Sequence of chain 1.A:
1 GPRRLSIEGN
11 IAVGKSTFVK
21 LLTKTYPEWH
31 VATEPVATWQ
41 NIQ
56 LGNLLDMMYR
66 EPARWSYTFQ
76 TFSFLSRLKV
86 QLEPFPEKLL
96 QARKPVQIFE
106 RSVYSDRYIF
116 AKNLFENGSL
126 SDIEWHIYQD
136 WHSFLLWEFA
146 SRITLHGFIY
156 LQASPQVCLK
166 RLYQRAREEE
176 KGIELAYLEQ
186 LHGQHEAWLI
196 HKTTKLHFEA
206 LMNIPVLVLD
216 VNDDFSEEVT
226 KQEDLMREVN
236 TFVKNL

This protein binds this small molecule.
Small molecule (SMILES): Nc1ncnc2c1ncn2[C@H]1C[C@H](O)[C@@H](CO[P](=O)(O)O[P](=O)(O)OP(=O)(O)O)O1

Binding-site contacts:
Ligand atom O1B contacts residue ARG170 of chain 1.A at 3.2 Å (salt-bridge).
Ligand atom O3B contacts residue ARG170 of chain 1.A at 3.1 Å (salt-bridge).
Ligand atom PA contacts residue VAL36 of chain 1.A at 3.4 Å.
Ligand atom C6 contacts residue PHE115 of chain 1.A at 3.1 Å (hydrophobic).
Ligand atom O3' contacts residue TYR64 of chain 1.A at 2.5 Å (h-bond).
Ligand atom N3 contacts residue PHE74 of chain 1.A at 3.5 Å.
Ligand atom O2G contacts residue ARG172 of chain 1.A at 3.3 Å (salt-bridge).
Ligand atom N6 contacts residue ARG82 of chain 1.A at 2.8 Å (salt-bridge).
Ligand atom PG contacts residue SER16 of chain 1.A at 3.2 Å.
Ligand atom O1A contacts residue VAL36 of chain 1.A at 3.2 Å.
Ligand atom C2 contacts residue PHE74 of chain 1.A at 3.3 Å (hydrophobic).
Ligand atom PB contacts residue ARG106 of chain 1.A at 3.4 Å.
Ligand atom N1 contacts residue GLN75 of chain 1.A at 3.1 Å (h-bond).
Ligand atom C6 contacts residue GLN75 of chain 1.A at 3.3 Å.
Ligand atom O3' contacts residue GLU175 of chain 1.A at 2.8 Å (salt-bridge).
Ligand atom O1B contacts residue ALA12 of chain 1.A at 2.7 Å (h-bond).
Ligand atom N7 contacts residue ARG82 of chain 1.A at 3.0 Å (salt-bridge).
Ligand atom O1G contacts residue LYS15 of chain 1.A at 3.4 Å (salt-bridge).
Ligand atom O3A contacts residue ARG106 of chain 1.A at 3.1 Å (salt-bridge).
Ligand atom C3' contacts residue GLU175 of chain 1.A at 3.4 Å.
Ligand atom O5' contacts residue VAL36 of chain 1.A at 3.3 Å.
Ligand atom O2G contacts residue SER16 of chain 1.A at 2.8 Å (h-bond).
Ligand atom C5 contacts residue PHE115 of chain 1.A at 3.5 Å (hydrophobic).
Ligand atom C3' contacts residue TYR64 of chain 1.A at 3.3 Å (hydrophobic).
Ligand atom C2' contacts residue TYR64 of chain 1.A at 3.2 Å (hydrophobic).
Ligand atom O3B contacts residue ARG172 of chain 1.A at 3.5 Å (salt-bridge).
Ligand atom O1G contacts residue SER16 of chain 1.A at 2.9 Å (h-bond).
Ligand atom O1A contacts residue LYS15 of chain 1.A at 3.0 Å (salt-bridge).
Ligand atom O1B contacts residue ILE11 of chain 1.A at 3.1 Å.
Ligand atom O3G contacts residue SER16 of chain 1.A at 3.2 Å (h-bond).
Ligand atom N1 contacts residue PHE115 of chain 1.A at 3.3 Å.
Ligand atom O3G contacts residue LYS15 of chain 1.A at 2.5 Å (salt-bridge).
Ligand atom O2B contacts residue ARG106 of chain 1.A at 2.7 Å (salt-bridge).
Ligand atom N6 contacts residue GLN75 of chain 1.A at 2.8 Å (h-bond).
Ligand atom O2A contacts residue VAL36 of chain 1.A at 3.1 Å.
Ligand atom C4 contacts residue PHE115 of chain 1.A at 3.5 Å (hydrophobic).
Ligand atom O2B contacts residue LYS15 of chain 1.A at 3.3 Å.
Ligand atom N1 contacts residue PHE74 of chain 1.A at 3.5 Å.
Ligand atom N6 contacts residue PHE115 of chain 1.A at 3.3 Å.
Ligand atom O2A contacts residue ARG172 of chain 1.A at 2.6 Å (salt-bridge).